Sequence of chain 12.B:
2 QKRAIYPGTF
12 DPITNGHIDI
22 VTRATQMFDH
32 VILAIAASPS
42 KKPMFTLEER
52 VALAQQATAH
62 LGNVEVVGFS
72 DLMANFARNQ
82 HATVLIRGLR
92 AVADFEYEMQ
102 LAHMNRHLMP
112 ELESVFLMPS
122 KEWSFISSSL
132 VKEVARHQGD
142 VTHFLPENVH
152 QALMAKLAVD

A small-molecule ligand and the protein it binds are described below.
Small molecule (SMILES): CC(C)(CO)[C@@H](O)C(=O)NCCc1nc2cccc(O)c2[nH]1

Sequence of chain 4.B:
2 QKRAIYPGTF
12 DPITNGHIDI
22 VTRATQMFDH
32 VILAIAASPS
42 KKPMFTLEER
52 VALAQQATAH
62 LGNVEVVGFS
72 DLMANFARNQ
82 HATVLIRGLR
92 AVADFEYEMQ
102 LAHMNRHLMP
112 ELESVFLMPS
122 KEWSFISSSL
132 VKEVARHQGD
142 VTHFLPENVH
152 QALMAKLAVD

Binding-site contacts:
Ligand atom C6 contacts residue LEU131 of chain 12.B at 3.9 Å (hydrophobic).
Ligand atom O13 contacts residue ALA75 of chain 4.B at 3.0 Å (h-bond).
Ligand atom C21 contacts residue PRO8 of chain 4.B at 3.8 Å (hydrophobic).
Ligand atom C19 contacts residue ALA37 of chain 4.B at 4.0 Å (hydrophobic).
Ligand atom C3 contacts residue MET74 of chain 4.B at 3.9 Å (hydrophobic).
Ligand atom C3 contacts residue ASP72 of chain 4.B at 4.0 Å.
Ligand atom O22 contacts residue TYR98 of chain 4.B at 3.5 Å (h-bond).
Ligand atom C5 contacts residue MET105 of chain 4.B at 3.9 Å (hydrophobic).
Ligand atom N11 contacts residue LEU73 of chain 4.B at 3.4 Å.
Ligand atom C7 contacts residue LEU131 of chain 12.B at 3.9 Å (hydrophobic).
Ligand atom C1 contacts residue LEU73 of chain 4.B at 3.9 Å (hydrophobic).
Ligand atom N11 contacts residue MET74 of chain 4.B at 3.0 Å (h-bond).
Ligand atom C7 contacts residue LEU102 of chain 4.B at 3.8 Å (hydrophobic).
Ligand atom C10 contacts residue ASN106 of chain 4.B at 3.2 Å.
Ligand atom C20 contacts residue ARG88 of chain 4.B at 3.6 Å.
Ligand atom O22 contacts residue ARG88 of chain 4.B at 3.3 Å (salt-bridge).
Ligand atom C9 contacts residue MET74 of chain 4.B at 3.9 Å (hydrophobic).
Ligand atom C10 contacts residue LEU73 of chain 4.B at 3.6 Å (hydrophobic).
Ligand atom O13 contacts residue LEU73 of chain 4.B at 3.6 Å.
Ligand atom C1 contacts residue MET74 of chain 4.B at 3.8 Å (hydrophobic).
Ligand atom O17 contacts residue TYR98 of chain 4.B at 3.8 Å.
Ligand atom C2 contacts residue MET74 of chain 4.B at 3.9 Å (hydrophobic).
Ligand atom C21 contacts residue GLY9 of chain 4.B at 3.8 Å.
Ligand atom C5 contacts residue LEU109 of chain 4.B at 3.8 Å (hydrophobic).
Ligand atom C2 contacts residue ASP72 of chain 4.B at 3.9 Å.
Ligand atom O13 contacts residue ASN106 of chain 4.B at 2.7 Å (h-bond).
Ligand atom C5 contacts residue ASN106 of chain 4.B at 3.1 Å.
Ligand atom C21 contacts residue ARG88 of chain 4.B at 3.3 Å.
Ligand atom C3 contacts residue PHE70 of chain 4.B at 3.9 Å (hydrophobic).
Ligand atom C6 contacts residue VAL135 of chain 12.B at 3.5 Å (hydrophobic).
Ligand atom C6 contacts residue MET105 of chain 4.B at 3.8 Å (hydrophobic).
Ligand atom C6 contacts residue LEU102 of chain 4.B at 3.7 Å (hydrophobic).
Ligand atom C7 contacts residue VAL135 of chain 12.B at 3.8 Å (hydrophobic).
Ligand atom C19 contacts residue GLY9 of chain 4.B at 3.8 Å.
Ligand atom O22 contacts residue LEU102 of chain 4.B at 3.4 Å.
Ligand atom O13 contacts residue MET74 of chain 4.B at 3.6 Å (h-bond).
Ligand atom O15 contacts residue MET74 of chain 4.B at 3.1 Å.
Ligand atom C9 contacts residue LEU73 of chain 4.B at 3.4 Å (hydrophobic).
Ligand atom C19 contacts residue THR10 of chain 4.B at 3.8 Å.
Ligand atom O13 contacts residue LEU109 of chain 4.B at 3.9 Å.